The small molecule below binds the protein below.
Small molecule (SMILES): CC(=O)N[C@H]1[C@H](O[C@@H]2[C@H](O)[C@H](C)OC[C@H]2O)O[C@H](CO)[C@@H](O)[C@@H]1O

Sequence of chain 1.A:
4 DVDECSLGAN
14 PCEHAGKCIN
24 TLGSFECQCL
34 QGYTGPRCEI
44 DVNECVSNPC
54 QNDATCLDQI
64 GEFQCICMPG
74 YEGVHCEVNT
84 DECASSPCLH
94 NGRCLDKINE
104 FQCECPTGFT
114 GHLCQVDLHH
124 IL

Binding-site contacts:
Ligand atom O4 contacts residue ASP56 of chain 1.A at 4.2 Å.
Ligand atom C5 contacts residue THR58 of chain 1.A at 2.9 Å.
Ligand atom C5 contacts residue MET71 of chain 1.A at 4.4 Å (hydrophobic).
Ligand atom C6 contacts residue THR58 of chain 1.A at 4.2 Å.
Ligand atom O6 contacts residue ASP56 of chain 1.A at 3.1 Å (salt-bridge).
Ligand atom C3 contacts residue THR58 of chain 1.A at 2.9 Å.
Ligand atom O7 contacts residue MET71 of chain 1.A at 4.2 Å.
Ligand atom C6 contacts residue ALA57 of chain 1.A at 4.5 Å (hydrophobic).
Ligand atom C5 contacts residue ILE69 of chain 1.A at 3.8 Å (hydrophobic).
Ligand atom C1 contacts residue THR58 of chain 1.A at 1.4 Å.
Ligand atom C5 contacts residue ASP56 of chain 1.A at 3.9 Å.
Ligand atom O2 contacts residue THR58 of chain 1.A at 2.6 Å (h-bond).
Ligand atom C6 contacts residue ASP56 of chain 1.A at 3.5 Å.
Ligand atom C6 contacts residue MET71 of chain 1.A at 3.5 Å (hydrophobic).
Ligand atom O6 contacts residue ALA57 of chain 1.A at 4.0 Å.
Ligand atom C6 contacts residue ILE69 of chain 1.A at 3.4 Å (hydrophobic).
Ligand atom C6 contacts residue CYS70 of chain 1.A at 3.4 Å (hydrophobic).
Ligand atom O5 contacts residue ILE69 of chain 1.A at 3.8 Å.
Ligand atom O4 contacts residue MET71 of chain 1.A at 4.2 Å.
Ligand atom O5 contacts residue THR58 of chain 1.A at 2.4 Å (h-bond).
Ligand atom C4 contacts residue ASP56 of chain 1.A at 4.1 Å.
Ligand atom C6 contacts residue ASP56 of chain 1.A at 4.3 Å.
Ligand atom C5 contacts residue ASP56 of chain 1.A at 4.0 Å.
Ligand atom O3 contacts residue THR58 of chain 1.A at 4.2 Å.
Ligand atom C4 contacts residue THR58 of chain 1.A at 3.5 Å.
Ligand atom C5 contacts residue ALA57 of chain 1.A at 4.3 Å (hydrophobic).
Ligand atom O5 contacts residue ASP56 of chain 1.A at 4.3 Å.
Ligand atom C4 contacts residue MET71 of chain 1.A at 4.0 Å (hydrophobic).
Ligand atom C2 contacts residue THR58 of chain 1.A at 2.3 Å.